A small-molecule ligand and the protein it binds are described below.
Small molecule (SMILES): CC(=O)N[C@H]1[C@H](O[C@H]2[C@H](O)[C@@H](NC(C)=O)CO[C@@H]2CO)O[C@H](CO)[C@@H](O)[C@@H]1O

Sequence of chain 55.F:
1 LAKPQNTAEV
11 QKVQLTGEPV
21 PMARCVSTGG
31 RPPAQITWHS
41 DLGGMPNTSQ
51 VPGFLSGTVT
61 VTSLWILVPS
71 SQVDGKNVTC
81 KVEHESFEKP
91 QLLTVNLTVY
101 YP

Binding-site contacts:
Ligand atom C6 contacts residue ASN47 of chain 55.F at 4.0 Å.
Ligand atom C1 contacts residue ASN47 of chain 55.F at 1.4 Å.
Ligand atom O5 contacts residue ASN47 of chain 55.F at 2.2 Å (h-bond).
Ligand atom O7 contacts residue ASN47 of chain 55.F at 3.9 Å.
Ligand atom C3 contacts residue ASN47 of chain 55.F at 3.9 Å.
Ligand atom C4 contacts residue ASN47 of chain 55.F at 4.2 Å.
Ligand atom C2 contacts residue ASN47 of chain 55.F at 2.6 Å.
Ligand atom N2 contacts residue ASN47 of chain 55.F at 3.2 Å (h-bond).
Ligand atom C7 contacts residue ASN47 of chain 55.F at 3.8 Å.
Ligand atom C5 contacts residue ASN47 of chain 55.F at 3.4 Å.